Sequence of chain 1.A:
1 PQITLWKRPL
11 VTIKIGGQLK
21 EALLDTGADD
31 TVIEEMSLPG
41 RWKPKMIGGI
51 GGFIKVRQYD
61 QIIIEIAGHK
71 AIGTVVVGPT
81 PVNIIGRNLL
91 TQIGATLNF

Sequence of chain 1.B:
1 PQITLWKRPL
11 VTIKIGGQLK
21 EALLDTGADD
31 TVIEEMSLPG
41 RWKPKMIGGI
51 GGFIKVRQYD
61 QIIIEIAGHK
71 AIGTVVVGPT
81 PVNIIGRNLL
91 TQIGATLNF

This protein binds this small molecule.
Small molecule (SMILES): CC(C)CN(C[C@@H](O)[C@H](Cc1ccccc1)NC(=O)O[C@H]1CO[C@H]2OCC(F)(F)[C@H]21)S(=O)(=O)c1ccc(N)cc1

Binding-site contacts:
Ligand atom C30 contacts residue GLY48 of chain 1.B at 2.7 Å.
Ligand atom C12 contacts residue GLY27 of chain 1.A at 3.4 Å.
Ligand atom O28 contacts residue ASP29 of chain 1.B at 3.0 Å (salt-bridge).
Ligand atom C3 contacts residue VAL32 of chain 1.A at 3.7 Å (hydrophobic).
Ligand atom C29 contacts residue GLY27 of chain 1.B at 3.7 Å.
Ligand atom C27 contacts residue ASP30 of chain 1.B at 3.5 Å.
Ligand atom C36 contacts residue GLY49 of chain 1.B at 3.3 Å.
Ligand atom O9 contacts residue ILE50 of chain 1.B at 3.4 Å.
Ligand atom C17 contacts residue ASP25 of chain 1.B at 3.5 Å.
Ligand atom O26 contacts residue ASP30 of chain 1.B at 3.4 Å (salt-bridge).
Ligand atom C6 contacts residue GLY48 of chain 1.A at 2.8 Å.
Ligand atom C7 contacts residue GLY48 of chain 1.A at 3.2 Å.
Ligand atom N20 contacts residue GLY27 of chain 1.B at 3.2 Å (h-bond).
Ligand atom C35 contacts residue VAL82 of chain 1.A at 3.7 Å (hydrophobic).
Ligand atom O23 contacts residue ALA28 of chain 1.B at 3.6 Å.
Ligand atom C27 contacts residue ASP29 of chain 1.B at 3.6 Å.
Ligand atom O18 contacts residue ASP25 of chain 1.B at 2.8 Å (salt-bridge).
Ligand atom O26 contacts residue ALA28 of chain 1.B at 3.7 Å.
Ligand atom C14 contacts residue ILE84 of chain 1.B at 3.7 Å (hydrophobic).
Ligand atom O26 contacts residue ASP29 of chain 1.B at 3.2 Å (salt-bridge).
Ligand atom C34 contacts residue VAL82 of chain 1.A at 3.6 Å (hydrophobic).
Ligand atom C5 contacts residue GLY48 of chain 1.A at 3.6 Å.
Ligand atom F40 contacts residue GLY48 of chain 1.B at 2.4 Å.
Ligand atom C13 contacts residue GLY27 of chain 1.A at 3.7 Å.
Ligand atom C31 contacts residue GLY48 of chain 1.B at 3.4 Å.
Ligand atom O18 contacts residue GLY27 of chain 1.B at 3.5 Å.
Ligand atom O10 contacts residue GLY48 of chain 1.A at 3.4 Å (h-bond).
Ligand atom C33 contacts residue GLY27 of chain 1.B at 3.6 Å.
Ligand atom O18 contacts residue ASP25 of chain 1.A at 2.5 Å (salt-bridge).
Ligand atom C17 contacts residue ASP25 of chain 1.A at 3.2 Å.
Ligand atom O10 contacts residue ILE50 of chain 1.A at 3.6 Å (h-bond).
Ligand atom C16 contacts residue ASP25 of chain 1.A at 3.2 Å.
Ligand atom O9 contacts residue ILE84 of chain 1.A at 3.6 Å.
Ligand atom O10 contacts residue GLY49 of chain 1.A at 2.7 Å.
Ligand atom F39 contacts residue GLY48 of chain 1.B at 2.2 Å.
Ligand atom C36 contacts residue PRO81 of chain 1.A at 3.5 Å (hydrophobic).
Ligand atom C32 contacts residue ASP25 of chain 1.A at 3.1 Å.
Ligand atom F39 contacts residue GLY49 of chain 1.B at 3.5 Å.
Ligand atom N1 contacts residue ASP30 of chain 1.A at 2.5 Å (salt-bridge).
Ligand atom C4 contacts residue ALA28 of chain 1.A at 3.6 Å (hydrophobic).